This small molecule binds to this protein.
Small molecule (SMILES): Cc1cc(CCCCCCCOc2ccc(C3=N[C@@H](C)CO3)cc2)on1

Sequence of chain 9.C:
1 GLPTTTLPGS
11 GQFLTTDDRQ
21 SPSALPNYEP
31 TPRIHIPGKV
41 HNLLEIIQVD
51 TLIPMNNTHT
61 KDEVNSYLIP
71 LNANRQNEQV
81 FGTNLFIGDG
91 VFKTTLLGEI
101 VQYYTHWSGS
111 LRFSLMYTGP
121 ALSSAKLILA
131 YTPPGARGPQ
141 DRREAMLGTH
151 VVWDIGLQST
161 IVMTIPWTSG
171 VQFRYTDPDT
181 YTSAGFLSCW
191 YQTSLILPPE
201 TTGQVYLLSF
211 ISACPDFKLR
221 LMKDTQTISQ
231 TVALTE

Binding-site contacts:
Ligand atom O1 contacts residue VAL188 of chain 9.A at 3.8 Å.
Ligand atom O1 contacts residue ALA24 of chain 9.C at 3.6 Å.
Ligand atom C3C contacts residue VAL188 of chain 9.A at 3.3 Å (hydrophobic).
Ligand atom C5C contacts residue TYR128 of chain 9.A at 3.5 Å (hydrophobic).
Ligand atom C31 contacts residue ALA150 of chain 9.A at 3.5 Å (hydrophobic).
Ligand atom N2 contacts residue ALA24 of chain 9.C at 3.4 Å.
Ligand atom C5B contacts residue LEU106 of chain 9.A at 3.7 Å (hydrophobic).
Ligand atom C3B contacts residue MET221 of chain 9.A at 4.0 Å (hydrophobic).
Ligand atom C1B contacts residue MET221 of chain 9.A at 4.0 Å (hydrophobic).
Ligand atom C5B contacts residue TYR197 of chain 9.A at 3.7 Å (hydrophobic).
Ligand atom O1 contacts residue TYR152 of chain 9.A at 3.9 Å.
Ligand atom C2B contacts residue MET221 of chain 9.A at 3.6 Å (hydrophobic).
Ligand atom C3C contacts residue TYR128 of chain 9.A at 3.9 Å (hydrophobic).
Ligand atom C31 contacts residue PRO174 of chain 9.A at 3.4 Å (hydrophobic).
Ligand atom C5 contacts residue TYR152 of chain 9.A at 3.8 Å (hydrophobic).
Ligand atom C4C contacts residue TYR152 of chain 9.A at 3.8 Å (hydrophobic).
Ligand atom C6C contacts residue VAL191 of chain 9.A at 3.2 Å (hydrophobic).
Ligand atom CM1 contacts residue SER107 of chain 9.A at 3.6 Å.
Ligand atom C4 contacts residue PHE186 of chain 9.A at 3.6 Å (hydrophobic).
Ligand atom C7C contacts residue TYR197 of chain 9.A at 3.8 Å (hydrophobic).
Ligand atom O1 contacts residue PHE186 of chain 9.A at 3.5 Å.
Ligand atom C4C contacts residue ILE104 of chain 9.A at 3.7 Å (hydrophobic).
Ligand atom C4 contacts residue MET224 of chain 9.A at 3.8 Å (hydrophobic).
Ligand atom C6C contacts residue MET221 of chain 9.A at 3.7 Å (hydrophobic).
Ligand atom C5C contacts residue ILE104 of chain 9.A at 3.6 Å (hydrophobic).
Ligand atom O1B contacts residue ILE104 of chain 9.A at 3.8 Å.
Ligand atom C1C contacts residue TYR152 of chain 9.A at 4.0 Å (hydrophobic).
Ligand atom N2 contacts residue PHE186 of chain 9.A at 3.7 Å.
Ligand atom C5 contacts residue PHE186 of chain 9.A at 3.5 Å (hydrophobic).
Ligand atom C4 contacts residue TYR152 of chain 9.A at 3.9 Å (hydrophobic).
Ligand atom C31 contacts residue SER175 of chain 9.A at 3.6 Å.
Ligand atom C3 contacts residue PRO174 of chain 9.A at 3.8 Å (hydrophobic).
Ligand atom C6B contacts residue TYR197 of chain 9.A at 3.6 Å (hydrophobic).
Ligand atom N2 contacts residue PRO174 of chain 9.A at 3.9 Å.
Ligand atom C3 contacts residue PHE186 of chain 9.A at 3.8 Å (hydrophobic).
Ligand atom C2C contacts residue VAL188 of chain 9.A at 3.2 Å (hydrophobic).
Ligand atom O1B contacts residue TYR128 of chain 9.A at 3.9 Å.
Ligand atom C7C contacts residue TYR128 of chain 9.A at 3.6 Å (hydrophobic).
Ligand atom O1B contacts residue MET221 of chain 9.A at 3.4 Å.
Ligand atom C31 contacts residue VAL176 of chain 9.A at 3.3 Å (hydrophobic).

Sequence of chain 9.A:
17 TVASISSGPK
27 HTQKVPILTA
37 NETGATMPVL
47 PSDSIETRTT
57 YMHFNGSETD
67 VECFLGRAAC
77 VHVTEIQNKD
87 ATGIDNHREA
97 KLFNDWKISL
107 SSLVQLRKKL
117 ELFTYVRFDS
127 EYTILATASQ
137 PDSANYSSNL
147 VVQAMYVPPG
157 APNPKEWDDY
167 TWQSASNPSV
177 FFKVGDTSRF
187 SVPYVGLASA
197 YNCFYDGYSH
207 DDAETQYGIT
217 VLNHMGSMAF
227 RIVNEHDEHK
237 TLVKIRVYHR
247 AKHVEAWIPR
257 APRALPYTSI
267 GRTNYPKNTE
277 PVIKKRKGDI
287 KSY